Sequence of chain 1.A:
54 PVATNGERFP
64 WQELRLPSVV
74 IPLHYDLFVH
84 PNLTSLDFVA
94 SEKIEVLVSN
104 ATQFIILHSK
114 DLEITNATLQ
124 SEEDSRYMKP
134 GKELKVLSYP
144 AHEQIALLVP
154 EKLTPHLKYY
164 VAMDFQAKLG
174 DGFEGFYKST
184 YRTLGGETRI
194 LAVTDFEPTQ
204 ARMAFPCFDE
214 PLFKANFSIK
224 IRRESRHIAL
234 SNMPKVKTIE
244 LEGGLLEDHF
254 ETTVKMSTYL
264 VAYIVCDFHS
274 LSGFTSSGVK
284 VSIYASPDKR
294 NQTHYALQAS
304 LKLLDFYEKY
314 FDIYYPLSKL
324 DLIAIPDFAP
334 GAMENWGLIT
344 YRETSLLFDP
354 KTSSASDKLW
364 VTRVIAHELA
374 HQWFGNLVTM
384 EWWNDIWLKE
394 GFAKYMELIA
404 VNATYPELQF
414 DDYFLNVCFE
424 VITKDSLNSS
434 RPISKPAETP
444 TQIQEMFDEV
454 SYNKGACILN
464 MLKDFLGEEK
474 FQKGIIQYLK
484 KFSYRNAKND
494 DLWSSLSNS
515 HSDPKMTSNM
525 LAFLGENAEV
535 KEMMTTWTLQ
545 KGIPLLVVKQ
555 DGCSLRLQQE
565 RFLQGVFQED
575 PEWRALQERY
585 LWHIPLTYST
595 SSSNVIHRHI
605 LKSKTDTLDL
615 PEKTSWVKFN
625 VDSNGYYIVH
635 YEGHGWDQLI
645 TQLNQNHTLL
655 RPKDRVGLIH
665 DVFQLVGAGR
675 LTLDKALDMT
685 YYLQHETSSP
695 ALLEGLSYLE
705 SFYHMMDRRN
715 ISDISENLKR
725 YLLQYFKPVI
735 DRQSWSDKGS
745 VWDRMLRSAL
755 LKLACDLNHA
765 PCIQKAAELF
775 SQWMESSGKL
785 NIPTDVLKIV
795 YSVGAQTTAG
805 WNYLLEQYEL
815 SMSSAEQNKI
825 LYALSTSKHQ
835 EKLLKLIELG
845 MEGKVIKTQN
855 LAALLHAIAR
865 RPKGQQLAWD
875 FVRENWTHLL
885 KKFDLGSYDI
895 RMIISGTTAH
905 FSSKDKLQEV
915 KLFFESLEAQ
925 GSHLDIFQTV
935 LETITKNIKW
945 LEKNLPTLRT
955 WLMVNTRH

Binding-site contacts:
Ligand atom C7 contacts residue ASN294 of chain 1.A at 2.9 Å.
Ligand atom C1 contacts residue ASN294 of chain 1.A at 1.4 Å.
Ligand atom C3 contacts residue ASN294 of chain 1.A at 3.8 Å.
Ligand atom C5 contacts residue ASN294 of chain 1.A at 3.6 Å.
Ligand atom N2 contacts residue ASN294 of chain 1.A at 2.8 Å (h-bond).
Ligand atom O7 contacts residue ASN294 of chain 1.A at 2.8 Å (h-bond).
Ligand atom C2 contacts residue ASN294 of chain 1.A at 2.4 Å.
Ligand atom C8 contacts residue ASN294 of chain 1.A at 4.2 Å.
Ligand atom C4 contacts residue ASN294 of chain 1.A at 4.2 Å.
Ligand atom O5 contacts residue ASN294 of chain 1.A at 2.3 Å (h-bond).

A protein and the small-molecule ligand that binds it are described below.
Small molecule (SMILES): CC(=O)N[C@H]1[C@H](O[C@H]2[C@H](O)[C@@H](NC(C)=O)CO[C@@H]2CO)O[C@H](CO)[C@@H](O)[C@@H]1O